Sequence of chain 1.B:
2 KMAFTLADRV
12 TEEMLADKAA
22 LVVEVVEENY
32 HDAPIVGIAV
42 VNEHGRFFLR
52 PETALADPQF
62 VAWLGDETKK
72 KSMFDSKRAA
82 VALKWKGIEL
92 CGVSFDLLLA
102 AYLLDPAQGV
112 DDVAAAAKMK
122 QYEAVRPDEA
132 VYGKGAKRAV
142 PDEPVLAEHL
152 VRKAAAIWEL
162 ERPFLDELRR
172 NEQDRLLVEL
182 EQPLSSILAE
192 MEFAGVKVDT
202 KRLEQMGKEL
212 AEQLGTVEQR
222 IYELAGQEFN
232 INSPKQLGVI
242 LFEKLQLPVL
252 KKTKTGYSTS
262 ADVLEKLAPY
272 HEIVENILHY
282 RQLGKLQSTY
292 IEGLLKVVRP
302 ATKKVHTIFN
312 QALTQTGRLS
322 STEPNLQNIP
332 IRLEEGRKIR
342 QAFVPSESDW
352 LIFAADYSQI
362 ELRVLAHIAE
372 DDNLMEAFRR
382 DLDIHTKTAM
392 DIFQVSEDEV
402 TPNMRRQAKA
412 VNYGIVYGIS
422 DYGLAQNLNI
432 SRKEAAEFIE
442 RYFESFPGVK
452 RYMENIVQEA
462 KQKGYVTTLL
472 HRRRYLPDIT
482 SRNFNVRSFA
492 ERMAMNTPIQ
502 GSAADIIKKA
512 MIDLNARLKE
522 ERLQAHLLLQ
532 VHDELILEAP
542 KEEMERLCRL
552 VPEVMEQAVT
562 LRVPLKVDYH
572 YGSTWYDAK

A small-molecule ligand and the protein it binds are described below.
Small molecule (SMILES): Cc1cn([C@H]2C[C@H](O[P](=O)(O)OC[C@H]3O[C@@H](n4ccc(N)nc4=O)C[C@@H]3O[P](=O)(O)OC[C@@H]3CC[C@H](n4cnc5c(=O)nc(N)[nH]c54)O3)[C@@H](CO[P](=O)(O)O[C@H]3C[C@H](n4ccc(N)nc4=O)O[C@@H]3CO[P](=O)(O)O[C@H]3C[C@H](n4cnc5c(N)ncnc54)O[C@@H]3CO[P](=O)(O)O[C@H]3C[C@H](n4cnc5c(=O)nc(N)[nH]c54)O[C@@H]3CO[P](=O)(O)O[C@H]3C[C@H](n4cc(C)c(=O)[nH]c4=O)O[C@@H]3CO[P](=O)(O)O[C@H]3C[C@H](n4ccc(N)nc4=O)O[C@@H]3CO[P](=O)(O)O[C@H]3C[C@H](n4ccc(N)nc4=O)O[C@@H]3CO)O2)c(=O)[nH]c1=O

Binding-site contacts:
Ligand atom N2 contacts residue ARG319 of chain 1.B at 3.4 Å (salt-bridge).
Ligand atom O3' contacts residue THR256 of chain 1.B at 3.4 Å.
Ligand atom C8 contacts residue ARG333 of chain 1.B at 3.3 Å.
Ligand atom C2' contacts residue DAD1 of chain 1.Q at 3.2 Å.
Ligand atom OP1 contacts residue ARG333 of chain 1.B at 2.9 Å (salt-bridge).
Ligand atom C2 contacts residue ARG319 of chain 1.B at 3.5 Å.
Ligand atom O4' contacts residue HIS533 of chain 1.B at 3.5 Å.
Ligand atom OP1 contacts residue THR260 of chain 1.B at 2.7 Å (h-bond).
Ligand atom N2 contacts residue GLN501 of chain 1.B at 3.4 Å (h-bond).
Ligand atom N3 contacts residue ARG319 of chain 1.B at 2.9 Å (salt-bridge).
Ligand atom N1 contacts residue DAD1 of chain 1.Q at 3.4 Å.
Ligand atom C6 contacts residue DAD1 of chain 1.Q at 3.4 Å.
Ligand atom N7 contacts residue ARG333 of chain 1.B at 3.1 Å (salt-bridge).
Ligand atom OP1 contacts residue PRO331 of chain 1.B at 3.4 Å.
Ligand atom O4' contacts residue TYR291 of chain 1.B at 3.5 Å (h-bond).
Ligand atom OP2 contacts residue ARG333 of chain 1.B at 2.7 Å (salt-bridge).
Ligand atom O2 contacts residue LYS286 of chain 1.B at 3.5 Å.
Ligand atom C5' contacts residue THR260 of chain 1.B at 3.5 Å.
Ligand atom OP1 contacts residue LYS255 of chain 1.B at 2.6 Å (salt-bridge).
Ligand atom C2' contacts residue ASN329 of chain 1.B at 3.5 Å.
Ligand atom OP2 contacts residue ALA262 of chain 1.B at 3.4 Å (h-bond).
Ligand atom O6 contacts residue DAD1 of chain 1.Q at 3.5 Å.
Ligand atom OP1 contacts residue GLN283 of chain 1.B at 3.3 Å.
Ligand atom C5 contacts residue DAD1 of chain 1.Q at 3.5 Å.
Ligand atom O2 contacts residue ASN329 of chain 1.B at 2.9 Å (h-bond).
Ligand atom O3' contacts residue ARG282 of chain 1.B at 3.2 Å (salt-bridge).
Ligand atom OP1 contacts residue ILE332 of chain 1.B at 2.8 Å (h-bond).
Ligand atom OP1 contacts residue ARG282 of chain 1.B at 3.0 Å (salt-bridge).
Ligand atom OP2 contacts residue ARG333 of chain 1.B at 3.2 Å.
Ligand atom OP1 contacts residue THR254 of chain 1.B at 2.9 Å (h-bond).
Ligand atom C1' contacts residue TYR291 of chain 1.B at 3.3 Å (hydrophobic).
Ligand atom OP1 contacts residue THR256 of chain 1.B at 2.5 Å (h-bond).
Ligand atom C5' contacts residue ILE330 of chain 1.B at 3.3 Å (hydrophobic).
Ligand atom C4 contacts residue DAD1 of chain 1.Q at 3.5 Å.
Ligand atom OP1 contacts residue ILE332 of chain 1.B at 3.5 Å.
Ligand atom C3' contacts residue DAD1 of chain 1.Q at 3.1 Å.
Ligand atom C1' contacts residue HIS533 of chain 1.B at 3.5 Å.
Ligand atom C5' contacts residue THR256 of chain 1.B at 3.5 Å.
Ligand atom C5' contacts residue ARG282 of chain 1.B at 2.9 Å.
Ligand atom O4' contacts residue ASN329 of chain 1.B at 3.2 Å.